This small molecule binds to this protein.
Small molecule (SMILES): Nc1ncnc2c1ncn2[C@H]1C[C@H](O)[C@@H](CO[P](=O)(O)O[P](=O)(O)OP(=O)(O)O)O1

Binding-site contacts:
Ligand atom O1G contacts residue ARG297 of chain 1.G at 2.6 Å (salt-bridge).
Ligand atom N9 contacts residue PRO359 of chain 1.G at 3.4 Å.
Ligand atom N7 contacts residue THR197 of chain 1.G at 3.3 Å (h-bond).
Ligand atom N7 contacts residue GLY194 of chain 1.G at 3.6 Å.
Ligand atom N6 contacts residue LEU163 of chain 1.G at 3.6 Å.
Ligand atom O3B contacts residue GLY192 of chain 1.G at 3.2 Å (h-bond).
Ligand atom C8 contacts residue THR197 of chain 1.G at 3.6 Å.
Ligand atom C8 contacts residue PRO359 of chain 1.G at 3.5 Å (hydrophobic).
Ligand atom PB contacts residue LEU193 of chain 1.G at 3.5 Å.
Ligand atom O3B contacts residue LYS195 of chain 1.G at 2.6 Å (salt-bridge).
Ligand atom O3G contacts residue ARG149 of chain 1.G at 3.6 Å.
Ligand atom N1 contacts residue VAL161 of chain 1.G at 3.2 Å (h-bond).
Ligand atom O1G contacts residue ARG149 of chain 1.G at 3.1 Å (salt-bridge).
Ligand atom N1 contacts residue GLN159 of chain 1.G at 3.5 Å (h-bond).
Ligand atom O1A contacts residue THR196 of chain 1.G at 2.3 Å (h-bond).
Ligand atom PB contacts residue LYS195 of chain 1.G at 3.3 Å.
Ligand atom PB contacts residue GLY194 of chain 1.G at 3.5 Å.
Ligand atom O2B contacts residue LYS195 of chain 1.G at 2.6 Å (salt-bridge).
Ligand atom O2B contacts residue GLY194 of chain 1.G at 2.4 Å (h-bond).
Ligand atom PG contacts residue LYS195 of chain 1.G at 3.5 Å.
Ligand atom C2 contacts residue GLN159 of chain 1.G at 3.2 Å.
Ligand atom PA contacts residue THR196 of chain 1.G at 3.2 Å.
Ligand atom O1B contacts residue THR196 of chain 1.G at 2.6 Å (h-bond).
Ligand atom O1B contacts residue LYS195 of chain 1.G at 3.1 Å (salt-bridge).
Ligand atom O3' contacts residue LYS363 of chain 1.G at 3.3 Å.
Ligand atom O2A contacts residue THR196 of chain 1.G at 3.4 Å (h-bond).
Ligand atom PG contacts residue ARG149 of chain 1.G at 3.3 Å.
Ligand atom O3A contacts residue GLY194 of chain 1.G at 3.6 Å (h-bond).
Ligand atom N1 contacts residue VAL160 of chain 1.G at 3.6 Å.
Ligand atom O1G contacts residue LYS195 of chain 1.G at 3.5 Å (salt-bridge).
Ligand atom O3A contacts residue LEU193 of chain 1.G at 3.5 Å (h-bond).
Ligand atom O2B contacts residue LEU193 of chain 1.G at 2.7 Å (h-bond).
Ligand atom C2 contacts residue LEU326 of chain 1.G at 3.6 Å (hydrophobic).
Ligand atom N6 contacts residue VAL161 of chain 1.G at 3.2 Å (h-bond).
Ligand atom O1A contacts residue THR197 of chain 1.G at 3.2 Å.
Ligand atom O4' contacts residue PRO359 of chain 1.G at 3.5 Å.
Ligand atom O3G contacts residue THR196 of chain 1.G at 3.3 Å.
Ligand atom O3G contacts residue LYS195 of chain 1.G at 3.6 Å.
Ligand atom O3A contacts residue GLY192 of chain 1.G at 3.5 Å.
Ligand atom O2G contacts residue ARG149 of chain 1.G at 2.9 Å (salt-bridge).

Sequence of chain 1.G:
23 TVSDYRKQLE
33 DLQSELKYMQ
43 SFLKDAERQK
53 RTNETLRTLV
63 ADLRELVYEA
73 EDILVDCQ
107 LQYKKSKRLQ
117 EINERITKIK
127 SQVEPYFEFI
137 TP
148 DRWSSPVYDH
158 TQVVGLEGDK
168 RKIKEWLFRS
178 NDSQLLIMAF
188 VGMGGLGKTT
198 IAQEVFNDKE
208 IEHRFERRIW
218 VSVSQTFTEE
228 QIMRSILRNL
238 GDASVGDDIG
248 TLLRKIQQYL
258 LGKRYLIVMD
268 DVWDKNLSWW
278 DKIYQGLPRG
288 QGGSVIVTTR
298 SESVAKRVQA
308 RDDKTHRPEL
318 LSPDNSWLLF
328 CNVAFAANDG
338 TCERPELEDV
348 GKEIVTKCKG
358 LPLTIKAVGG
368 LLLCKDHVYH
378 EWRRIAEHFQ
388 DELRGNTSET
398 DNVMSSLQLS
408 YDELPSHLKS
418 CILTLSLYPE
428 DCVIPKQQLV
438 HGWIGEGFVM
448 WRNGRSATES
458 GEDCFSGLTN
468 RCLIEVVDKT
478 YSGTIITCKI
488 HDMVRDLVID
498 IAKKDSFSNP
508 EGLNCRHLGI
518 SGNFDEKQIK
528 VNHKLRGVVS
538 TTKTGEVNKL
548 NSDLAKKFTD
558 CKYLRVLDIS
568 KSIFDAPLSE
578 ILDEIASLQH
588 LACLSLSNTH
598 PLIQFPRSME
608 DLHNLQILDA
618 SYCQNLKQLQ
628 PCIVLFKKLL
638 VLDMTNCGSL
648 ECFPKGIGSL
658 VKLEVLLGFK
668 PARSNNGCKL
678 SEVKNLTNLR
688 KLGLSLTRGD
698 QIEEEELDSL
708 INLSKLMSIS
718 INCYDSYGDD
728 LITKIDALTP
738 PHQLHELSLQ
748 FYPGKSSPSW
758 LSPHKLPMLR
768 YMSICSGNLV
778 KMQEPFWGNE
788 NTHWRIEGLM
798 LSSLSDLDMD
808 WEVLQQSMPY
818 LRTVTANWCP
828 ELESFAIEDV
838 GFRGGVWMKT